Binding-site contacts:
Ligand atom CE1 contacts residue GLY155 of chain 2.A at 3.2 Å.
Ligand atom N contacts residue LEU204 of chain 2.A at 3.0 Å.
Ligand atom CA contacts residue LEU204 of chain 2.A at 3.4 Å (hydrophobic).
Ligand atom CZ contacts residue ALA156 of chain 2.A at 3.2 Å (hydrophobic).
Ligand atom OE1 contacts residue GLN2 of chain 2.B at 0.1 Å (h-bond).
Ligand atom N contacts residue PRO205 of chain 2.A at 3.5 Å (h-bond).
Ligand atom CG contacts residue GLN2 of chain 2.B at 0.4 Å.
Ligand atom NE2 contacts residue GLN2 of chain 2.B at 0.4 Å.
Ligand atom N contacts residue PHE154 of chain 1.A at 3.4 Å.
Ligand atom CB contacts residue PHE154 of chain 1.A at 3.5 Å (hydrophobic).
Ligand atom C contacts residue GLN2 of chain 2.B at 3.2 Å.
Ligand atom O contacts residue CME207 of chain 2.A at 2.7 Å.
Ligand atom O contacts residue GLN2 of chain 2.B at 3.2 Å (h-bond).
Ligand atom N contacts residue TRP194 of chain 2.A at 3.4 Å.
Ligand atom CB contacts residue CME207 of chain 2.A at 3.0 Å.
Ligand atom C contacts residue PHE154 of chain 2.A at 3.1 Å (hydrophobic).
Ligand atom C contacts residue GLN2 of chain 2.B at 3.1 Å.
Ligand atom CA contacts residue PRO205 of chain 2.A at 3.2 Å (hydrophobic).
Ligand atom CD2 contacts residue LEU204 of chain 2.A at 3.4 Å (hydrophobic).
Ligand atom CB contacts residue LEU204 of chain 2.A at 3.3 Å (hydrophobic).
Ligand atom CB contacts residue GLN2 of chain 2.B at 1.8 Å.
Ligand atom OH contacts residue ALA156 of chain 2.A at 2.2 Å (h-bond).
Ligand atom CD contacts residue GLN2 of chain 2.B at 0.2 Å.
Ligand atom CG contacts residue LEU204 of chain 2.A at 3.4 Å (hydrophobic).
Ligand atom N contacts residue PRO205 of chain 2.A at 3.2 Å (h-bond).
Ligand atom OH contacts residue PHE149 of chain 2.A at 3.1 Å.
Ligand atom CA contacts residue GLN2 of chain 2.B at 2.9 Å.
Ligand atom CB contacts residue CYS192 of chain 1.A at 2.9 Å (hydrophobic).
Ligand atom N contacts residue LEU204 of chain 2.A at 2.8 Å (h-bond).
Ligand atom CA contacts residue PRO205 of chain 2.A at 3.4 Å (hydrophobic).
Ligand atom OE1 contacts residue CYS1 of chain 2.B at 3.2 Å.
Ligand atom N contacts residue PRO205 of chain 2.A at 3.1 Å.
Ligand atom O contacts residue PHE154 of chain 2.A at 2.8 Å.
Ligand atom N contacts residue GLN2 of chain 2.B at 2.6 Å (h-bond).
Ligand atom CG contacts residue LEU204 of chain 2.A at 3.3 Å (hydrophobic).
Ligand atom SG contacts residue CYS192 of chain 1.A at 2.0 Å (h-bond).
Ligand atom O contacts residue CYS1 of chain 2.B at 2.7 Å (h-bond).
Ligand atom CA contacts residue PHE154 of chain 2.A at 3.3 Å (hydrophobic).
Ligand atom O contacts residue TRP194 of chain 2.A at 3.1 Å.
Ligand atom CD1 contacts residue GLY155 of chain 2.A at 3.4 Å.

Sequence of chain 1.A:
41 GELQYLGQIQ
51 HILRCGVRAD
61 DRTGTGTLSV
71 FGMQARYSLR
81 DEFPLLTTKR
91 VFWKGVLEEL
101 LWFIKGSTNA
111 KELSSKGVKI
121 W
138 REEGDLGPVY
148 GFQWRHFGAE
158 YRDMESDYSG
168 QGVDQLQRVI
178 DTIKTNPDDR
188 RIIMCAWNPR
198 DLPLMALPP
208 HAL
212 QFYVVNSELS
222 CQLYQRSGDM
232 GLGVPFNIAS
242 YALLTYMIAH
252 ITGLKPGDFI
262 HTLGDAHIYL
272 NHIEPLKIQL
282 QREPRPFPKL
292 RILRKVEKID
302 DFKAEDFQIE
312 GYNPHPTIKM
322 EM

Sequence of chain 2.B:
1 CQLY

Sequence of chain 2.A:
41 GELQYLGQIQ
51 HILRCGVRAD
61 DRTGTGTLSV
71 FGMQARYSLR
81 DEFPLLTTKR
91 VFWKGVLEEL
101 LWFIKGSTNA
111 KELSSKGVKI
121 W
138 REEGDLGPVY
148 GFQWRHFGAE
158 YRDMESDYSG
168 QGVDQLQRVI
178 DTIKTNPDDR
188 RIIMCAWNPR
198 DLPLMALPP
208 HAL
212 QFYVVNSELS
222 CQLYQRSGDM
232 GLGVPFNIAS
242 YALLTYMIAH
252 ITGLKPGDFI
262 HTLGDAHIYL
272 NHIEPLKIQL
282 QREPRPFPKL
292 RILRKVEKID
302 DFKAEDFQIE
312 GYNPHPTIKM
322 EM

The small molecule below binds the protein below.
Small molecule (SMILES): CC(C)C[C@H](NC(=O)[C@H](CCC(N)=O)NC(=O)[C@@H](N)CS)C(=O)N[C@H](C=O)Cc1ccc(O)cc1